Binding-site contacts:
Ligand atom C1L contacts residue ASN173 of chain 1.A at 3.6 Å.
Ligand atom C1G contacts residue PHE50 of chain 1.A at 3.8 Å (hydrophobic).
Ligand atom CL1E contacts residue ALA66 of chain 1.A at 3.8 Å.
Ligand atom O1D contacts residue GLY46 of chain 1.A at 3.7 Å.
Ligand atom C1H contacts residue ALA66 of chain 1.A at 3.6 Å (hydrophobic).
Ligand atom C1M contacts residue PHE50 of chain 1.A at 3.7 Å (hydrophobic).
Ligand atom C1L contacts residue GLU172 of chain 1.A at 4.0 Å.
Ligand atom CL1E contacts residue ARG123 of chain 1.A at 3.6 Å.
Ligand atom C1Q contacts residue LEU175 of chain 1.A at 3.9 Å (hydrophobic).
Ligand atom C1A contacts residue ASN173 of chain 1.A at 3.2 Å.
Ligand atom C1P contacts residue LEU175 of chain 1.A at 3.5 Å (hydrophobic).
Ligand atom C1L contacts residue ILE186 of chain 1.A at 3.4 Å (hydrophobic).
Ligand atom C1G contacts residue LYS68 of chain 1.A at 3.8 Å.
Ligand atom C1I contacts residue ILE186 of chain 1.A at 3.9 Å (hydrophobic).
Ligand atom CL1E contacts residue LEU175 of chain 1.A at 3.5 Å.
Ligand atom C1V contacts residue ILE186 of chain 1.A at 4.0 Å (hydrophobic).
Ligand atom C1A contacts residue SER9 of chain 1.B at 3.7 Å.
Ligand atom C1K contacts residue ASP187 of chain 1.A at 3.1 Å.
Ligand atom C1M contacts residue ASP187 of chain 1.A at 3.5 Å.
Ligand atom N1W contacts residue ASN173 of chain 1.A at 2.7 Å (h-bond).
Ligand atom C1S contacts residue ILE186 of chain 1.A at 3.6 Å (hydrophobic).
Ligand atom C1H contacts residue LEU175 of chain 1.A at 4.0 Å (hydrophobic).
Ligand atom C1P contacts residue ALA66 of chain 1.A at 3.7 Å (hydrophobic).
Ligand atom O1D contacts residue VAL53 of chain 1.A at 3.8 Å.
Ligand atom C1O contacts residue VAL53 of chain 1.A at 3.8 Å (hydrophobic).
Ligand atom C1J contacts residue ASN173 of chain 1.A at 3.1 Å.
Ligand atom C1G contacts residue VAL53 of chain 1.A at 3.7 Å (hydrophobic).
Ligand atom C1J contacts residue GLU172 of chain 1.A at 3.5 Å.
Ligand atom C1T contacts residue ILE186 of chain 1.A at 3.6 Å (hydrophobic).
Ligand atom C1A contacts residue ASP187 of chain 1.A at 3.3 Å.
Ligand atom N1C contacts residue LYS68 of chain 1.A at 3.2 Å.
Ligand atom N1C contacts residue PHE50 of chain 1.A at 3.2 Å.
Ligand atom C1K contacts residue PHE50 of chain 1.A at 3.7 Å (hydrophobic).
Ligand atom N1N contacts residue PHE50 of chain 1.A at 3.8 Å.
Ligand atom C1S contacts residue VAL53 of chain 1.A at 3.9 Å (hydrophobic).
Ligand atom N1C contacts residue VAL53 of chain 1.A at 3.4 Å.
Ligand atom N1W contacts residue ASP187 of chain 1.A at 2.8 Å (salt-bridge).
Ligand atom CL1E contacts residue PRO124 of chain 1.A at 3.8 Å.
Ligand atom CL1F contacts residue LEU45 of chain 1.A at 3.5 Å.
Ligand atom C1R contacts residue VAL53 of chain 1.A at 3.7 Å (hydrophobic).

Sequence of chain 1.A:
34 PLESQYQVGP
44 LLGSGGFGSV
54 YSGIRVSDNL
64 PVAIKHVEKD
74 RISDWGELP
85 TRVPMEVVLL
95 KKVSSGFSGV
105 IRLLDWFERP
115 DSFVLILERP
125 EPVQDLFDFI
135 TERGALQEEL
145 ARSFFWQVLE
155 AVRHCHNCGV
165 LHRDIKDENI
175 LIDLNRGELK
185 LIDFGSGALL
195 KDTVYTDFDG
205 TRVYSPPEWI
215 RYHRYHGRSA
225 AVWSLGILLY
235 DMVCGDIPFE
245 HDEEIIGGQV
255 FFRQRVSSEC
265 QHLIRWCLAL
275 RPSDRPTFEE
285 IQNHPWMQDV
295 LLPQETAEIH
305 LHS

Sequence of chain 1.B:
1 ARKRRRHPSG

A small-molecule ligand and the protein it binds are described below.
Small molecule (SMILES): CN1CCC2(CC1)NC(=O)c1c(c3ccc(Cl)c(Cl)c3n1C)[C@H]2C#N